Binding-site contacts:
Ligand atom O13 contacts residue LYS199 of chain 1.A at 2.4 Å (salt-bridge).
Ligand atom C5 contacts residue PRO153 of chain 1.A at 4.0 Å (hydrophobic).
Ligand atom C1 contacts residue ASN151 of chain 1.A at 3.9 Å.
Ligand atom P5 contacts residue PRO153 of chain 1.A at 4.0 Å.
Ligand atom O12 contacts residue ASN151 of chain 1.A at 3.4 Å (h-bond).
Ligand atom P4 contacts residue ARG104 of chain 1.A at 3.6 Å.
Ligand atom O53 contacts residue HIS154 of chain 1.A at 2.9 Å (h-bond).
Ligand atom P1 contacts residue ASN151 of chain 1.A at 3.8 Å.
Ligand atom C4 contacts residue ASN151 of chain 1.A at 4.0 Å.
Ligand atom O52 contacts residue HIS154 of chain 1.A at 3.2 Å.
Ligand atom O52 contacts residue LYS106 of chain 1.A at 3.1 Å (salt-bridge).
Ligand atom P5 contacts residue LYS106 of chain 1.A at 4.4 Å.
Ligand atom O6 contacts residue PRO153 of chain 1.A at 3.1 Å.
Ligand atom O12 contacts residue LYS199 of chain 1.A at 3.8 Å.
Ligand atom C5 contacts residue ASN151 of chain 1.A at 3.7 Å.
Ligand atom O53 contacts residue PRO153 of chain 1.A at 3.3 Å.
Ligand atom O41 contacts residue ARG104 of chain 1.A at 3.2 Å (salt-bridge).
Ligand atom O11 contacts residue PRO153 of chain 1.A at 3.4 Å.
Ligand atom O51 contacts residue GLN152 of chain 1.A at 3.1 Å.
Ligand atom O3 contacts residue ARG104 of chain 1.A at 3.5 Å (salt-bridge).
Ligand atom O51 contacts residue PRO153 of chain 1.A at 3.7 Å.
Ligand atom C6 contacts residue PRO153 of chain 1.A at 3.9 Å (hydrophobic).
Ligand atom C4 contacts residue ARG104 of chain 1.A at 3.7 Å.
Ligand atom O4 contacts residue ARG104 of chain 1.A at 2.8 Å (salt-bridge).
Ligand atom C3 contacts residue ASN151 of chain 1.A at 3.5 Å.
Ligand atom C6 contacts residue ASN151 of chain 1.A at 4.3 Å.
Ligand atom P5 contacts residue HIS154 of chain 1.A at 3.7 Å.
Ligand atom P1 contacts residue LYS199 of chain 1.A at 3.5 Å.
Ligand atom C2 contacts residue ASN151 of chain 1.A at 4.0 Å.
Ligand atom P5 contacts residue GLN152 of chain 1.A at 4.3 Å.
Ligand atom O51 contacts residue ASN151 of chain 1.A at 4.4 Å.
Ligand atom O4 contacts residue ASN151 of chain 1.A at 4.1 Å.
Ligand atom C1 contacts residue PRO153 of chain 1.A at 4.2 Å (hydrophobic).
Ligand atom C5 contacts residue ARG104 of chain 1.A at 4.4 Å.
Ligand atom O11 contacts residue ASN151 of chain 1.A at 2.5 Å (h-bond).
Ligand atom O53 contacts residue GLN152 of chain 1.A at 4.1 Å.
Ligand atom O11 contacts residue LYS199 of chain 1.A at 4.1 Å.
Ligand atom O43 contacts residue ARG104 of chain 1.A at 3.4 Å (salt-bridge).
Ligand atom O51 contacts residue HIS154 of chain 1.A at 3.7 Å.
Ligand atom C3 contacts residue ARG104 of chain 1.A at 3.5 Å.

A small-molecule ligand and the protein it binds are described below.
Small molecule (SMILES): O=P(O)(O)O[C@@H]1[C@H](O)[C@H](O)[C@@H](OP(=O)(O)O)[C@H](OP(=O)(O)O)[C@H]1O

Sequence of chain 1.A:
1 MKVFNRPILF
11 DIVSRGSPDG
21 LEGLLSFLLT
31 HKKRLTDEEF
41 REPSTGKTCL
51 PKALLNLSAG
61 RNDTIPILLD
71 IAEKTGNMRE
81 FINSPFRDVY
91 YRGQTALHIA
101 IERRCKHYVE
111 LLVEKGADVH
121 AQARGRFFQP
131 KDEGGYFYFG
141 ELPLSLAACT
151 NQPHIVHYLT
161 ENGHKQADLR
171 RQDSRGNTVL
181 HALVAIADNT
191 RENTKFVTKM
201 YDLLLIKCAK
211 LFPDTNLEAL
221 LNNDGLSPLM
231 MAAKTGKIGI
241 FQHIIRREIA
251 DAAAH